Sequence of chain 5.C:
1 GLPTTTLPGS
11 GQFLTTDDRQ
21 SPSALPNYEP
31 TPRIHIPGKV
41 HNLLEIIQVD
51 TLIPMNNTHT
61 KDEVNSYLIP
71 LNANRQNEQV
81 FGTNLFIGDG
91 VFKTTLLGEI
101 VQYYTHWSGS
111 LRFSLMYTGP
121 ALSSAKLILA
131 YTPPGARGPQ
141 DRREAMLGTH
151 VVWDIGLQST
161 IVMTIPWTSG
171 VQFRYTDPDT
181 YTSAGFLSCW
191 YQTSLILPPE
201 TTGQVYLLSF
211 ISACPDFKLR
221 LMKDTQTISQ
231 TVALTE

Sequence of chain 5.A:
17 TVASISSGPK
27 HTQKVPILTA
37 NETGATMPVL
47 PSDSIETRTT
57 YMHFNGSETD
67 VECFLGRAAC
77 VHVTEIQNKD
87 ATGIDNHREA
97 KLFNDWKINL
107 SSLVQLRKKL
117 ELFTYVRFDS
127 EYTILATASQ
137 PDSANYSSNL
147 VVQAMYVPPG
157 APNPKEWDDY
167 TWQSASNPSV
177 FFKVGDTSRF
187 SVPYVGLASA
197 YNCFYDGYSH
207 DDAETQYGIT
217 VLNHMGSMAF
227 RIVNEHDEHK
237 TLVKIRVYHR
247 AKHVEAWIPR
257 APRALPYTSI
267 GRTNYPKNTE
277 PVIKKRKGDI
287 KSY

A protein and the small-molecule ligand that binds it are described below.
Small molecule (SMILES): Cc1cc(CCCOc2c(C)cc(-c3noc(C(F)(F)F)n3)cc2C)on1

Sequence of chain 1.C:
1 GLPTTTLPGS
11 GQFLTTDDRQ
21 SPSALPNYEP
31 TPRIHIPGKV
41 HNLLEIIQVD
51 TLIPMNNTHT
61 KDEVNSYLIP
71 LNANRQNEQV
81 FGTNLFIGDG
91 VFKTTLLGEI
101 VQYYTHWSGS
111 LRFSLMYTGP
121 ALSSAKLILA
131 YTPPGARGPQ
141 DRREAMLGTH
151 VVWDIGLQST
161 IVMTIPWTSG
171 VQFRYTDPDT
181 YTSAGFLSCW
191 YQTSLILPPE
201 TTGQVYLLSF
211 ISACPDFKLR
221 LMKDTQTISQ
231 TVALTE

Binding-site contacts:
Ligand atom O1A contacts residue ALA24 of chain 5.C at 3.3 Å.
Ligand atom C2B contacts residue ILE104 of chain 5.A at 3.8 Å (hydrophobic).
Ligand atom C3A contacts residue PHE186 of chain 5.A at 3.7 Å (hydrophobic).
Ligand atom N1A contacts residue PRO174 of chain 5.A at 3.5 Å.
Ligand atom C1C contacts residue TYR128 of chain 5.A at 3.5 Å (hydrophobic).
Ligand atom CM6 contacts residue LEU25 of chain 5.C at 3.8 Å (hydrophobic).
Ligand atom CM2 contacts residue MET224 of chain 5.A at 3.5 Å (hydrophobic).
Ligand atom CM4 contacts residue VAL176 of chain 5.A at 3.8 Å (hydrophobic).
Ligand atom CM2 contacts residue ILE104 of chain 5.A at 3.6 Å (hydrophobic).
Ligand atom CM6 contacts residue VAL188 of chain 5.A at 3.8 Å (hydrophobic).
Ligand atom C5B contacts residue TYR152 of chain 5.A at 3.5 Å (hydrophobic).
Ligand atom C3B contacts residue MET224 of chain 5.A at 3.6 Å (hydrophobic).
Ligand atom CM3 contacts residue ASN219 of chain 5.A at 3.8 Å.
Ligand atom CM6 contacts residue TYR152 of chain 5.A at 3.4 Å (hydrophobic).
Ligand atom C6B contacts residue TYR152 of chain 5.A at 3.6 Å (hydrophobic).
Ligand atom C2C contacts residue ILE104 of chain 5.A at 3.8 Å (hydrophobic).
Ligand atom C2C contacts residue TYR128 of chain 5.A at 3.2 Å (hydrophobic).
Ligand atom C1C contacts residue TYR197 of chain 5.A at 3.5 Å (hydrophobic).
Ligand atom O1A contacts residue PRO174 of chain 5.A at 3.5 Å.
Ligand atom O1 contacts residue MET221 of chain 5.A at 3.7 Å.
Ligand atom F2 contacts residue VAL176 of chain 5.A at 2.7 Å.
Ligand atom CM2 contacts residue TYR128 of chain 5.A at 3.4 Å (hydrophobic).
Ligand atom N1A contacts residue ALA24 of chain 5.C at 3.2 Å.
Ligand atom F3 contacts residue SER175 of chain 5.A at 2.8 Å.
Ligand atom N3A contacts residue PHE186 of chain 5.A at 3.4 Å.
Ligand atom N3A contacts residue TYR152 of chain 5.A at 3.8 Å.
Ligand atom F1 contacts residue MET224 of chain 5.A at 3.6 Å.
Ligand atom C4 contacts residue TYR197 of chain 5.A at 3.4 Å (hydrophobic).
Ligand atom F1 contacts residue PHE186 of chain 5.A at 3.8 Å.
Ligand atom C2A contacts residue PHE186 of chain 5.A at 3.5 Å (hydrophobic).
Ligand atom C3C contacts residue TYR128 of chain 5.A at 3.3 Å (hydrophobic).
Ligand atom F3 contacts residue ALA150 of chain 5.A at 2.7 Å.
Ligand atom F3 contacts residue TYR152 of chain 5.A at 3.6 Å.
Ligand atom F3 contacts residue VAL176 of chain 5.A at 3.6 Å.
Ligand atom F1 contacts residue ALA150 of chain 5.A at 3.8 Å.
Ligand atom F3 contacts residue PRO174 of chain 5.A at 2.9 Å.
Ligand atom C2A contacts residue TYR152 of chain 5.A at 3.7 Å (hydrophobic).
Ligand atom F3 contacts residue MET151 of chain 5.A at 3.7 Å.
Ligand atom CM4 contacts residue ALA150 of chain 5.A at 3.6 Å (hydrophobic).
Ligand atom C3 contacts residue LEU106 of chain 5.A at 3.8 Å (hydrophobic).